Sequence of chain 1.E:
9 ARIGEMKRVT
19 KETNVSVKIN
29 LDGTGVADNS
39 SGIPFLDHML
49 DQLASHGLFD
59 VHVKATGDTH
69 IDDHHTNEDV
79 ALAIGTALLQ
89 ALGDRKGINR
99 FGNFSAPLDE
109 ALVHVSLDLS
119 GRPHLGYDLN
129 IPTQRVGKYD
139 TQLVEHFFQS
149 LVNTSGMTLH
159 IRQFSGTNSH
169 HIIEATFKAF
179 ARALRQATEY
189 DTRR

Sequence of chain 1.O:
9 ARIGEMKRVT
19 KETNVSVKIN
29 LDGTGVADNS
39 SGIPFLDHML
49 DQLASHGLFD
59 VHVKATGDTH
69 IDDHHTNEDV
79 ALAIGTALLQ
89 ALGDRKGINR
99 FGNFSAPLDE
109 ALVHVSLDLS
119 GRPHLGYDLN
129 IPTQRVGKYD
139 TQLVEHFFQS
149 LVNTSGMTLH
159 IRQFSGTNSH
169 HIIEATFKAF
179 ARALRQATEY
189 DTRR

A small-molecule ligand and the protein it binds are described below.
Small molecule (SMILES): O=P(O)(O)OC[C@H](O)[C@@H](O)c1cnc[nH]1

Binding-site contacts:
Ligand atom C5 contacts residue HIS73 of chain 1.E at 4.2 Å.
Ligand atom C5 contacts residue GLU76 of chain 1.E at 3.8 Å.
Ligand atom C4 contacts residue MN1 of chain 1.PB at 3.2 Å.
Ligand atom N1 contacts residue HIS73 of chain 1.E at 3.4 Å (h-bond).
Ligand atom C6 contacts residue HIS169 of chain 1.L at 3.7 Å.
Ligand atom O1 contacts residue HIS73 of chain 1.E at 3.8 Å.
Ligand atom C3 contacts residue GLU20 of chain 1.E at 3.6 Å.
Ligand atom C2 contacts residue GLU20 of chain 1.E at 3.7 Å.
Ligand atom O1 contacts residue GLU20 of chain 1.E at 3.9 Å.
Ligand atom P6 contacts residue ARG98 of chain 1.O at 4.0 Å.
Ligand atom C3 contacts residue GLU172 of chain 1.L at 4.0 Å.
Ligand atom O5 contacts residue ARG98 of chain 1.O at 3.7 Å.
Ligand atom O4 contacts residue ARG98 of chain 1.O at 3.4 Å (salt-bridge).
Ligand atom O1 contacts residue GLU172 of chain 1.L at 3.0 Å (salt-bridge).
Ligand atom C1 contacts residue ARG120 of chain 1.O at 4.2 Å.
Ligand atom C6 contacts residue GLU172 of chain 1.L at 3.8 Å.
Ligand atom O5 contacts residue LYS176 of chain 1.L at 3.5 Å (salt-bridge).
Ligand atom O1 contacts residue HIS46 of chain 1.L at 4.0 Å.
Ligand atom C6 contacts residue HIS73 of chain 1.E at 4.2 Å.
Ligand atom C6 contacts residue HIS72 of chain 1.E at 3.7 Å.
Ligand atom C6 contacts residue MN1 of chain 1.OA at 3.4 Å.
Ligand atom P6 contacts residue LYS176 of chain 1.L at 4.3 Å.
Ligand atom N3 contacts residue GLU76 of chain 1.E at 3.6 Å.
Ligand atom N1 contacts residue HIS168 of chain 1.L at 3.6 Å.
Ligand atom N3 contacts residue HIS169 of chain 1.L at 3.6 Å.
Ligand atom N1 contacts residue GLU172 of chain 1.L at 3.1 Å (salt-bridge).
Ligand atom C6 contacts residue HIS168 of chain 1.L at 3.7 Å.
Ligand atom O5 contacts residue HIS54 of chain 1.L at 4.2 Å.
Ligand atom C6 contacts residue MN1 of chain 1.PB at 3.4 Å.
Ligand atom N3 contacts residue MN1 of chain 1.OA at 2.6 Å.
Ligand atom N3 contacts residue HIS72 of chain 1.E at 3.6 Å (h-bond).
Ligand atom N1 contacts residue MN1 of chain 1.PB at 2.4 Å.
Ligand atom O4 contacts residue ARG120 of chain 1.O at 3.4 Å (salt-bridge).
Ligand atom C4 contacts residue HIS73 of chain 1.E at 3.5 Å.
Ligand atom C3 contacts residue HIS73 of chain 1.E at 3.5 Å.
Ligand atom C5 contacts residue MN1 of chain 1.OA at 3.5 Å.
Ligand atom O1 contacts residue MN1 of chain 1.PB at 3.1 Å.
Ligand atom C4 contacts residue GLU172 of chain 1.L at 3.9 Å.
Ligand atom C3 contacts residue MN1 of chain 1.PB at 3.5 Å.
Ligand atom O2 contacts residue GLU20 of chain 1.E at 3.9 Å.

Sequence of chain 1.L:
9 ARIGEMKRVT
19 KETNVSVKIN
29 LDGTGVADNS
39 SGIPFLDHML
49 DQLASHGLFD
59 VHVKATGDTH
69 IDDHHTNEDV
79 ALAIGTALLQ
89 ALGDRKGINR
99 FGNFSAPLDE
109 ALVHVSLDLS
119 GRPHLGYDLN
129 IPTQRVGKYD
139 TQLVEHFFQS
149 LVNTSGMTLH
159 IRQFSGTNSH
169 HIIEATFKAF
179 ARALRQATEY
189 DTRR